Sequence of chain 1.C:
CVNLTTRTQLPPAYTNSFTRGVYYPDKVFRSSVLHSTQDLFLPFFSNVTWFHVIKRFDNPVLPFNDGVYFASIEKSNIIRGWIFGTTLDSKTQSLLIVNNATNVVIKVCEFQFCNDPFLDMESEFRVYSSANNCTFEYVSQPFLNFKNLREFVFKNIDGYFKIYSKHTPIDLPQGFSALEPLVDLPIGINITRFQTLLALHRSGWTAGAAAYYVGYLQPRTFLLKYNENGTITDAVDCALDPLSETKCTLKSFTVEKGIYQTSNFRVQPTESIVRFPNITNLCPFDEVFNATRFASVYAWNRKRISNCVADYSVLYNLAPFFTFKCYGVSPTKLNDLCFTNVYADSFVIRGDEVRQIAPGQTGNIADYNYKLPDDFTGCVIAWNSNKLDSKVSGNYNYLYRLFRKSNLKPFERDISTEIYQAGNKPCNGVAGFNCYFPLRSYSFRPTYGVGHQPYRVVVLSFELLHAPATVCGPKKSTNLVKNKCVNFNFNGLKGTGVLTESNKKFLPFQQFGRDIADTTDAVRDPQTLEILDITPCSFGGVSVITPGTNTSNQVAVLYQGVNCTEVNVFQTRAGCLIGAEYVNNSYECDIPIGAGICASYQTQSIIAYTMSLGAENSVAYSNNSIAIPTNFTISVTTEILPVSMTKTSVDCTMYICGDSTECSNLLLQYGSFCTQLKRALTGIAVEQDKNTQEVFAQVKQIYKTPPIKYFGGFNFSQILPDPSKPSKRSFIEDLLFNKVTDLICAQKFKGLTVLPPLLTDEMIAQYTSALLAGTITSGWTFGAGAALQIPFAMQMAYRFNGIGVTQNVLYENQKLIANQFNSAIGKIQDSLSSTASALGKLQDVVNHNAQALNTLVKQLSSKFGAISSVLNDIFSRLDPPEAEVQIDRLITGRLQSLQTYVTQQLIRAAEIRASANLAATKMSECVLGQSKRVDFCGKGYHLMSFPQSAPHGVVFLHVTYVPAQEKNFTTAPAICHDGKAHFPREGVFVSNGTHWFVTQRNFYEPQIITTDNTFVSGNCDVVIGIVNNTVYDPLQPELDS

The small molecule below binds the protein below.
Small molecule (SMILES): CC(=O)N[C@H]1[C@H](O[C@H]2[C@H](O)[C@@H](NC(C)=O)CO[C@@H]2CO)O[C@H](CO)[C@@H](O)[C@@H]1O

Binding-site contacts:
Ligand atom C7 contacts residue HIS1103 of chain 1.C at 4.0 Å.
Ligand atom N2 contacts residue THR1102 of chain 1.C at 4.3 Å.
Ligand atom C8 contacts residue HIS1103 of chain 1.C at 4.0 Å.
Ligand atom C6 contacts residue HIS1103 of chain 1.C at 3.5 Å.
Ligand atom O7 contacts residue ASN1100 of chain 1.C at 4.2 Å.
Ligand atom C3 contacts residue ASN1100 of chain 1.C at 3.8 Å.
Ligand atom C1 contacts residue THR1102 of chain 1.C at 4.0 Å.
Ligand atom C6 contacts residue PHE1105 of chain 1.C at 4.2 Å (hydrophobic).
Ligand atom C5 contacts residue HIS1103 of chain 1.C at 3.3 Å.
Ligand atom O4 contacts residue HIS1103 of chain 1.C at 4.0 Å.
Ligand atom C7 contacts residue ASN1100 of chain 1.C at 3.8 Å.
Ligand atom O5 contacts residue HIS1103 of chain 1.C at 4.1 Å.
Ligand atom N2 contacts residue ASN1100 of chain 1.C at 2.9 Å (h-bond).
Ligand atom C5 contacts residue ASN1100 of chain 1.C at 3.7 Å.
Ligand atom C4 contacts residue HIS1103 of chain 1.C at 4.4 Å.
Ligand atom O5 contacts residue ASN1100 of chain 1.C at 2.4 Å (h-bond).
Ligand atom C3 contacts residue THR1102 of chain 1.C at 4.4 Å.
Ligand atom C1 contacts residue ASN1100 of chain 1.C at 1.4 Å.
Ligand atom C8 contacts residue ASN1100 of chain 1.C at 4.2 Å.
Ligand atom C2 contacts residue ASN1100 of chain 1.C at 2.5 Å.
Ligand atom O7 contacts residue HIS1103 of chain 1.C at 3.9 Å.
Ligand atom C2 contacts residue THR1102 of chain 1.C at 4.5 Å.
Ligand atom O5 contacts residue PHE1105 of chain 1.C at 4.4 Å.
Ligand atom C4 contacts residue ASN1100 of chain 1.C at 4.2 Å.